Binding-site contacts:
Ligand atom C contacts residue TYR63 of chain 1.J at 3.7 Å (hydrophobic).
Ligand atom CA contacts residue TYR61 of chain 1.J at 3.7 Å (hydrophobic).
Ligand atom CB contacts residue ILE91 of chain 1.J at 3.6 Å (hydrophobic).
Ligand atom F2 contacts residue VAL45 of chain 1.K at 3.7 Å.
Ligand atom F1 contacts residue LEU115 of chain 1.J at 3.4 Å.
Ligand atom C52 contacts residue ILE29 of chain 1.J at 3.4 Å (hydrophobic).
Ligand atom C54 contacts residue ALA53 of chain 1.K at 3.8 Å (hydrophobic).
Ligand atom F1 contacts residue HIS83 of chain 1.K at 3.4 Å.
Ligand atom CB contacts residue GLN89 of chain 1.J at 3.2 Å.
Ligand atom F1 contacts residue THR80 of chain 1.K at 3.4 Å.
Ligand atom CD contacts residue TYR63 of chain 1.J at 3.6 Å (hydrophobic).
Ligand atom CE contacts residue ASP27 of chain 1.J at 3.7 Å.
Ligand atom C55 contacts residue ALA53 of chain 1.K at 3.4 Å (hydrophobic).
Ligand atom O49 contacts residue LEU49 of chain 1.K at 3.7 Å.
Ligand atom C51 contacts residue ILE29 of chain 1.J at 3.6 Å (hydrophobic).
Ligand atom O contacts residue TYR63 of chain 1.J at 2.6 Å (h-bond).
Ligand atom F2 contacts residue ILE93 of chain 1.J at 3.1 Å.
Ligand atom CB contacts residue MET190 of chain 1.J at 3.6 Å (hydrophobic).
Ligand atom N contacts residue TYR61 of chain 1.J at 3.7 Å.
Ligand atom O contacts residue GLN89 of chain 1.J at 3.3 Å (h-bond).
Ligand atom CE2 contacts residue LEU49 of chain 1.K at 3.6 Å (hydrophobic).
Ligand atom C55 contacts residue ASP27 of chain 1.J at 3.4 Å.
Ligand atom CZ contacts residue LEU115 of chain 1.J at 3.6 Å (hydrophobic).
Ligand atom CE1 contacts residue LEU115 of chain 1.J at 3.7 Å (hydrophobic).
Ligand atom CZ contacts residue THR80 of chain 1.K at 3.5 Å.
Ligand atom CE2 contacts residue ILE93 of chain 1.J at 3.7 Å (hydrophobic).
Ligand atom CA contacts residue TYR61 of chain 1.J at 3.4 Å (hydrophobic).
Ligand atom CD1 contacts residue HIS83 of chain 1.K at 3.7 Å.
Ligand atom C52 contacts residue LEU49 of chain 1.K at 3.7 Å (hydrophobic).
Ligand atom CB contacts residue TYR61 of chain 1.J at 3.5 Å (hydrophobic).
Ligand atom F2 contacts residue LEU49 of chain 1.K at 3.6 Å.
Ligand atom C contacts residue TYR61 of chain 1.J at 3.4 Å (hydrophobic).
Ligand atom N contacts residue TYR63 of chain 1.J at 3.0 Å (h-bond).
Ligand atom O contacts residue TYR61 of chain 1.J at 3.8 Å.
Ligand atom F2 contacts residue TYR63 of chain 1.J at 3.6 Å.
Ligand atom C48 contacts residue TYR63 of chain 1.J at 3.4 Å (hydrophobic).
Ligand atom N50 contacts residue TYR63 of chain 1.J at 2.8 Å (h-bond).
Ligand atom CA contacts residue GLN89 of chain 1.J at 3.5 Å.
Ligand atom C48 contacts residue LEU49 of chain 1.K at 3.8 Å (hydrophobic).
Ligand atom C56 contacts residue ALA53 of chain 1.K at 3.8 Å (hydrophobic).

The small molecule below binds the protein below.
Small molecule (SMILES): Cc1ccc(NC(=O)N[C@@H](Cc2cc(F)cc(F)c2)C(=O)N[C@H]2COC(=O)[C@@H]3C[C@@H](C)CN3C(=O)[C@H](C)NC(=O)[C@@H]3CCCCN3C(=O)[C@@H]3CCCN3C2=O)cc1

Sequence of chain 1.K:
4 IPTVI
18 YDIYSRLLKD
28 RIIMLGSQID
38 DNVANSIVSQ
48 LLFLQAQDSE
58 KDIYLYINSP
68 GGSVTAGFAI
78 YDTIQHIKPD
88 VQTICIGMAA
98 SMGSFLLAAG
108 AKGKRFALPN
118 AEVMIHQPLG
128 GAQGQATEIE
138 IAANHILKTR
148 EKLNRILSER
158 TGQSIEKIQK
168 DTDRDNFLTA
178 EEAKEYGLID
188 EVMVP

Sequence of chain 1.J:
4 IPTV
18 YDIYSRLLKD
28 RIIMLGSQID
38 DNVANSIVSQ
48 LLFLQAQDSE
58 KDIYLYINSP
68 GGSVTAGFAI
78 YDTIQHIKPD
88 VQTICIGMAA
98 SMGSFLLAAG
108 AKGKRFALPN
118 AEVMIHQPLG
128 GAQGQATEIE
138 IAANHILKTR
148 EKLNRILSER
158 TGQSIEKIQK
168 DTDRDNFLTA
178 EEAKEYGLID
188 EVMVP